Sequence of chain 1.B:
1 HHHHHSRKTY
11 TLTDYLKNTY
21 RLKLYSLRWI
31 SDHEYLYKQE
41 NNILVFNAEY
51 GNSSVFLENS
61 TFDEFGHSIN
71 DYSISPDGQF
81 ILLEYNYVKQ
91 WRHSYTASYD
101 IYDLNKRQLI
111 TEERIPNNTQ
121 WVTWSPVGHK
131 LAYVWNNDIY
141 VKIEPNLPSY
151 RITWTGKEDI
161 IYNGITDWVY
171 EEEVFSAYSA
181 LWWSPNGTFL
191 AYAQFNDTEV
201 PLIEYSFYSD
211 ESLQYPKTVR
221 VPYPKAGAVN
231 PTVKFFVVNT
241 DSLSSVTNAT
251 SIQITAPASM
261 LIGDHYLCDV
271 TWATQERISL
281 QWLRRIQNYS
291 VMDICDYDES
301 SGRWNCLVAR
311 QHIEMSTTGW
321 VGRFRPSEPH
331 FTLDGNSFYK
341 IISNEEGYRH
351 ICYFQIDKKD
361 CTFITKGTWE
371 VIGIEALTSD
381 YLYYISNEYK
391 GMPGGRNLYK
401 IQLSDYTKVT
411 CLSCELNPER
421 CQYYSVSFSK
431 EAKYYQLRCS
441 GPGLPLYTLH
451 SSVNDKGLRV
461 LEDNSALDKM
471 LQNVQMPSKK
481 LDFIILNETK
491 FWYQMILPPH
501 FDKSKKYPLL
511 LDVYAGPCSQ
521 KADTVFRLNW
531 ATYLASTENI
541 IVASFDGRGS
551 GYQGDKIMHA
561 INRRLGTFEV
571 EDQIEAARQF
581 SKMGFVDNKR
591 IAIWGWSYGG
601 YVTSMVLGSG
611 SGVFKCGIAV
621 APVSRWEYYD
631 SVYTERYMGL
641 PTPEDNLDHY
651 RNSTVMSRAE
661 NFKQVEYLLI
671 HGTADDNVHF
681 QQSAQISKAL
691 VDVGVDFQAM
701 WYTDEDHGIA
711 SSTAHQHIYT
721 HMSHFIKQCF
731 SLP

Binding-site contacts:
Ligand atom C2 contacts residue GLU299 of chain 1.B at 4.0 Å.
Ligand atom O6 contacts residue GLN275 of chain 1.B at 3.5 Å.
Ligand atom C6 contacts residue GLU276 of chain 1.B at 3.3 Å.
Ligand atom C1 contacts residue ASN186 of chain 1.B at 1.5 Å.
Ligand atom N2 contacts residue ASN186 of chain 1.B at 2.8 Å (h-bond).
Ligand atom O5 contacts residue GLN275 of chain 1.B at 3.7 Å.
Ligand atom O3 contacts residue GLU299 of chain 1.B at 3.8 Å.
Ligand atom O6 contacts residue ASP241 of chain 1.B at 3.9 Å.
Ligand atom C4 contacts residue ASN186 of chain 1.B at 4.4 Å.
Ligand atom C6 contacts residue GLN275 of chain 1.B at 4.2 Å.
Ligand atom O6 contacts residue THR188 of chain 1.B at 4.4 Å.
Ligand atom C1 contacts residue GLN275 of chain 1.B at 4.3 Å.
Ligand atom O5 contacts residue THR188 of chain 1.B at 3.5 Å (h-bond).
Ligand atom C6 contacts residue ASN239 of chain 1.B at 3.4 Å.
Ligand atom C2 contacts residue ASN186 of chain 1.B at 2.5 Å.
Ligand atom C8 contacts residue GLU299 of chain 1.B at 3.3 Å.
Ligand atom O6 contacts residue GLU276 of chain 1.B at 2.6 Å (salt-bridge).
Ligand atom C6 contacts residue THR188 of chain 1.B at 4.0 Å.
Ligand atom N2 contacts residue GLU299 of chain 1.B at 3.4 Å (salt-bridge).
Ligand atom O7 contacts residue ASN186 of chain 1.B at 3.5 Å (h-bond).
Ligand atom C7 contacts residue GLU299 of chain 1.B at 2.8 Å.
Ligand atom C3 contacts residue GLU299 of chain 1.B at 4.5 Å.
Ligand atom C3 contacts residue ASN186 of chain 1.B at 3.8 Å.
Ligand atom C7 contacts residue ASN186 of chain 1.B at 3.3 Å.
Ligand atom C5 contacts residue THR188 of chain 1.B at 3.6 Å.
Ligand atom C5 contacts residue ASN186 of chain 1.B at 3.8 Å.
Ligand atom C1 contacts residue THR188 of chain 1.B at 3.2 Å.
Ligand atom O7 contacts residue GLU299 of chain 1.B at 2.8 Å (salt-bridge).
Ligand atom C8 contacts residue ASN186 of chain 1.B at 4.3 Å.
Ligand atom C2 contacts residue THR188 of chain 1.B at 4.3 Å.
Ligand atom O6 contacts residue ASN239 of chain 1.B at 3.2 Å (h-bond).
Ligand atom O5 contacts residue ASN186 of chain 1.B at 2.5 Å (h-bond).

This small molecule binds to this protein.
Small molecule (SMILES): CC(=O)N[C@H]1[C@H](O[C@H]2[C@H](O)[C@@H](NC(C)=O)CO[C@@H]2CO)O[C@H](CO)[C@@H](O)[C@@H]1O